Binding-site contacts:
Ligand atom C12 contacts residue VAL17 of chain 1.D at 3.8 Å (hydrophobic).
Ligand atom C10 contacts residue LEU30 of chain 1.D at 3.2 Å (hydrophobic).
Ligand atom O27 contacts residue GLY28 of chain 1.D at 3.5 Å (h-bond).
Ligand atom C1 contacts residue TYR113 of chain 1.D at 3.5 Å (hydrophobic).
Ligand atom O26 contacts residue THR27 of chain 1.D at 3.2 Å (h-bond).
Ligand atom N14 contacts residue GLY21 of chain 1.D at 3.6 Å.
Ligand atom C6 contacts residue LEU30 of chain 1.D at 3.8 Å (hydrophobic).
Ligand atom C3 contacts residue ALA24 of chain 1.D at 3.7 Å (hydrophobic).
Ligand atom P8 contacts residue GLY28 of chain 1.D at 3.6 Å.
Ligand atom N13 contacts residue LEU30 of chain 1.D at 3.5 Å.
Ligand atom C2 contacts residue ALA24 of chain 1.D at 3.9 Å (hydrophobic).
Ligand atom C12 contacts residue GLY21 of chain 1.D at 3.4 Å.
Ligand atom P8 contacts residue TYR113 of chain 1.D at 3.6 Å.
Ligand atom N14 contacts residue THR31 of chain 1.D at 2.8 Å (h-bond).
Ligand atom O28 contacts residue GLU29 of chain 1.D at 3.4 Å (salt-bridge).
Ligand atom C52 contacts residue LEU30 of chain 1.D at 3.5 Å (hydrophobic).
Ligand atom C2 contacts residue ARG140 of chain 1.D at 3.0 Å.
Ligand atom N13 contacts residue GLY21 of chain 1.D at 3.4 Å.
Ligand atom O18 contacts residue TYR113 of chain 1.D at 3.4 Å (h-bond).
Ligand atom O27 contacts residue GLY26 of chain 1.D at 3.6 Å.
Ligand atom O26 contacts residue GLY28 of chain 1.D at 2.7 Å (h-bond).
Ligand atom C6 contacts residue TYR113 of chain 1.D at 3.8 Å (hydrophobic).
Ligand atom C52 contacts residue ALA24 of chain 1.D at 3.5 Å (hydrophobic).
Ligand atom P8 contacts residue THR27 of chain 1.D at 3.5 Å.
Ligand atom N14 contacts residue VAL17 of chain 1.D at 2.9 Å (h-bond).
Ligand atom O27 contacts residue LYS112 of chain 1.D at 3.4 Å.
Ligand atom C1 contacts residue ARG140 of chain 1.D at 3.4 Å.
Ligand atom O28 contacts residue LEU30 of chain 1.D at 2.8 Å (h-bond).
Ligand atom O27 contacts residue THR27 of chain 1.D at 2.6 Å (h-bond).
Ligand atom C3 contacts residue ARG140 of chain 1.D at 3.6 Å.
Ligand atom C6 contacts residue ALA24 of chain 1.D at 3.8 Å (hydrophobic).
Ligand atom O18 contacts residue ARG140 of chain 1.D at 3.6 Å.
Ligand atom O28 contacts residue TYR113 of chain 1.D at 2.7 Å (h-bond).
Ligand atom C4 contacts residue ALA24 of chain 1.D at 3.5 Å (hydrophobic).
Ligand atom S11 contacts residue GLU20 of chain 1.D at 3.6 Å.
Ligand atom O26 contacts residue GLU29 of chain 1.D at 3.8 Å.
Ligand atom C12 contacts residue THR31 of chain 1.D at 3.8 Å.
Ligand atom O26 contacts residue GLY26 of chain 1.D at 3.5 Å.
Ligand atom S11 contacts residue MET177 of chain 1.D at 3.7 Å.
Ligand atom C9 contacts residue LEU30 of chain 1.D at 3.5 Å (hydrophobic).

A small-molecule ligand and the protein it binds are described below.
Small molecule (SMILES): Nc1nc2c(s1)CCc1ccc(OP(=O)(O)O)cc1-2

Sequence of chain 1.D:
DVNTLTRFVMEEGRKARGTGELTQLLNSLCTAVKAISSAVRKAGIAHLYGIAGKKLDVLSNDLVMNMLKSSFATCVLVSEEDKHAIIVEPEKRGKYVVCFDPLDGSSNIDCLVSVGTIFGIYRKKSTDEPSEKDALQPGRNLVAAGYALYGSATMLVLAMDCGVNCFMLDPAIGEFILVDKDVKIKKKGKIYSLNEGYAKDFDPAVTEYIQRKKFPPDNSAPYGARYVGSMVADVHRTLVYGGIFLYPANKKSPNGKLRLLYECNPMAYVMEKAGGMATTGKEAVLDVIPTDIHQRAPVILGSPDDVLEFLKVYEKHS